The small molecule below binds the protein below.
Small molecule (SMILES): CC(=O)N[C@H]1[C@H](O[C@H]2[C@H](O)[C@@H](NC(C)=O)CO[C@@H]2CO)O[C@H](CO)[C@@H](O[C@@H]2O[C@H](CO)[C@@H](O)[C@H](O)[C@@H]2O)[C@@H]1O

Sequence of chain 1.B:
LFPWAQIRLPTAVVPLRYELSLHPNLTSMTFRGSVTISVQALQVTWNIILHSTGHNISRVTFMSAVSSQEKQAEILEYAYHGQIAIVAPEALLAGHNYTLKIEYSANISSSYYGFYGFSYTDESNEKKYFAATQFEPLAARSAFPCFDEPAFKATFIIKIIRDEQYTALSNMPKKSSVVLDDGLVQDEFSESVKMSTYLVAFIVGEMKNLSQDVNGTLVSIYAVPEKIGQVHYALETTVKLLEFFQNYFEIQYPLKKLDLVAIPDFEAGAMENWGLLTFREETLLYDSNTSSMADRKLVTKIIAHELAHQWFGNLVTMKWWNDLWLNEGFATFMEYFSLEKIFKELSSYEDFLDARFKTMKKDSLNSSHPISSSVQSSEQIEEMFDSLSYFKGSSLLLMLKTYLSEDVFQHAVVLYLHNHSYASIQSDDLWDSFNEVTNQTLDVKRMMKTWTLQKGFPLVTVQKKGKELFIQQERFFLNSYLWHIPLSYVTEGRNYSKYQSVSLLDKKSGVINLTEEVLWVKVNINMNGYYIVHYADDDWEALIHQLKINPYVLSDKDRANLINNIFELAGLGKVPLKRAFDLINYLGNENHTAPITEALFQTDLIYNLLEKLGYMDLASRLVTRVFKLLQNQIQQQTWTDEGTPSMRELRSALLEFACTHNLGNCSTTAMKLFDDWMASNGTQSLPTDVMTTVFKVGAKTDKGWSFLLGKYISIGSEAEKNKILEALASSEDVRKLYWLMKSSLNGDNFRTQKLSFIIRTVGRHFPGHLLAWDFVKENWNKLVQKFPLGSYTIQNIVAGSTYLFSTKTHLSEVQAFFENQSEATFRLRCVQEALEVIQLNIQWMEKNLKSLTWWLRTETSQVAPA

Binding-site contacts:
Ligand atom C8 contacts residue TYR567 of chain 1.B at 3.4 Å (hydrophobic).
Ligand atom O5 contacts residue TYR567 of chain 1.B at 3.4 Å (h-bond).
Ligand atom C4 contacts residue ASN606 of chain 1.B at 4.2 Å.
Ligand atom C2 contacts residue ASN606 of chain 1.B at 2.5 Å.
Ligand atom N2 contacts residue HIS607 of chain 1.B at 4.5 Å.
Ligand atom C5 contacts residue ASN606 of chain 1.B at 3.6 Å.
Ligand atom N2 contacts residue ASN606 of chain 1.B at 3.0 Å (h-bond).
Ligand atom O5 contacts residue ASN606 of chain 1.B at 2.4 Å (h-bond).
Ligand atom C3 contacts residue ASN606 of chain 1.B at 3.9 Å.
Ligand atom O7 contacts residue ASN606 of chain 1.B at 3.2 Å (h-bond).
Ligand atom C7 contacts residue TYR567 of chain 1.B at 4.3 Å (hydrophobic).
Ligand atom C8 contacts residue HIS607 of chain 1.B at 4.3 Å.
Ligand atom C7 contacts residue ASN606 of chain 1.B at 3.3 Å.
Ligand atom C1 contacts residue ASN606 of chain 1.B at 1.4 Å.
Ligand atom C1 contacts residue TYR567 of chain 1.B at 3.6 Å (hydrophobic).
Ligand atom C8 contacts residue ASN565 of chain 1.B at 3.9 Å.
Ligand atom C5 contacts residue TYR567 of chain 1.B at 3.5 Å (hydrophobic).
Ligand atom C6 contacts residue TYR567 of chain 1.B at 3.7 Å (hydrophobic).